Sequence of chain 1.A:
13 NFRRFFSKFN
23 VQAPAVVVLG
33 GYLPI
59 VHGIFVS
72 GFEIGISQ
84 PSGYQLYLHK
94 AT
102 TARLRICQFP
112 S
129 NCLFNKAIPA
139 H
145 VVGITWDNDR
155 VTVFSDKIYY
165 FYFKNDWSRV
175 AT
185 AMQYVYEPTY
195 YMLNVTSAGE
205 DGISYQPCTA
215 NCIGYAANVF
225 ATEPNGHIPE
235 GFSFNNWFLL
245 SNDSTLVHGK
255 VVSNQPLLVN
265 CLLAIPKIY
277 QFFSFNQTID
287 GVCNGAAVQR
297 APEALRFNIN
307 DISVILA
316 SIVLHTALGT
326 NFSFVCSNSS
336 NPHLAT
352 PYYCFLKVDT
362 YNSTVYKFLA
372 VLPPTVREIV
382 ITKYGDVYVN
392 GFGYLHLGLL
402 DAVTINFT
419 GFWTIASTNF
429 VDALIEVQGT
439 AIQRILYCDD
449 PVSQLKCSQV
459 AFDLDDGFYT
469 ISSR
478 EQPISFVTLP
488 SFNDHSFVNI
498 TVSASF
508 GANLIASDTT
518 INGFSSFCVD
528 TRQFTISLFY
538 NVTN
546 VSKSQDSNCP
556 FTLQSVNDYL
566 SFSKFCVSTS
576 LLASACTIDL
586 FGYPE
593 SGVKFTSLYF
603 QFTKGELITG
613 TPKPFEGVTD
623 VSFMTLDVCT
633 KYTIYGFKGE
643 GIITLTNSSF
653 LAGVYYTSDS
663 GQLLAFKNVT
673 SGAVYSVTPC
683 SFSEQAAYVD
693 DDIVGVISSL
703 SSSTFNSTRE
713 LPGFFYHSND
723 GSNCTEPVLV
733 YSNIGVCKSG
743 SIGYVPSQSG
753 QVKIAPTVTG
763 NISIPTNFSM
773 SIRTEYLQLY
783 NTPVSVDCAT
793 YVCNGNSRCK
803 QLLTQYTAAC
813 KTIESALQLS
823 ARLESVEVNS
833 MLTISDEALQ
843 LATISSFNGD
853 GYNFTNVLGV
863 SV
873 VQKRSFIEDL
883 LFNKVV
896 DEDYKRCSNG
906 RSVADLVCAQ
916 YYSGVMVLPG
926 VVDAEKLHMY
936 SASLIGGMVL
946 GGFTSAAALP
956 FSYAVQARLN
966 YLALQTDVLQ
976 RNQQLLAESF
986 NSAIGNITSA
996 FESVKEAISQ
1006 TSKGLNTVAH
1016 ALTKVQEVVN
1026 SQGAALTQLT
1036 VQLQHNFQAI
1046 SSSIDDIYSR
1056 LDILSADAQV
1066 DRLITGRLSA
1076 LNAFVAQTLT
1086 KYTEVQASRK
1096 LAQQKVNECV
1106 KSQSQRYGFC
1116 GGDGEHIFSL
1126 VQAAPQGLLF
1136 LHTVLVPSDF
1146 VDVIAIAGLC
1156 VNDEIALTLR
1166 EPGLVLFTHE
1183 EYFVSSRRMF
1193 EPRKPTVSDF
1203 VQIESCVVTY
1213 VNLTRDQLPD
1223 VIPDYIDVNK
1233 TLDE

Binding-site contacts:
Ligand atom C7 contacts residue ASP360 of chain 1.A at 3.9 Å.
Ligand atom N2 contacts residue GLY324 of chain 1.A at 3.9 Å.
Ligand atom C5 contacts residue HIS320 of chain 1.A at 3.7 Å.
Ligand atom O7 contacts residue TYR362 of chain 1.A at 3.6 Å.
Ligand atom C7 contacts residue GLY324 of chain 1.A at 4.1 Å.
Ligand atom C8 contacts residue THR361 of chain 1.A at 3.8 Å.
Ligand atom C8 contacts residue ASP360 of chain 1.A at 3.4 Å.
Ligand atom C8 contacts residue ASN326 of chain 1.A at 4.1 Å.
Ligand atom C3 contacts residue TYR362 of chain 1.A at 3.9 Å (hydrophobic).
Ligand atom C8 contacts residue GLY324 of chain 1.A at 3.2 Å.
Ligand atom C7 contacts residue TYR362 of chain 1.A at 3.5 Å (hydrophobic).
Ligand atom C8 contacts residue PHE278 of chain 1.A at 4.2 Å (hydrophobic).
Ligand atom C4 contacts residue ASN326 of chain 1.A at 4.3 Å.
Ligand atom O7 contacts residue ASN326 of chain 1.A at 4.0 Å.
Ligand atom C6 contacts residue HIS320 of chain 1.A at 3.7 Å.
Ligand atom N2 contacts residue ASN326 of chain 1.A at 2.8 Å (h-bond).
Ligand atom C1 contacts residue ASN326 of chain 1.A at 1.4 Å.
Ligand atom C5 contacts residue ASN326 of chain 1.A at 3.7 Å.
Ligand atom O5 contacts residue ASN326 of chain 1.A at 2.4 Å (h-bond).
Ligand atom N2 contacts residue TYR362 of chain 1.A at 3.6 Å.
Ligand atom C3 contacts residue ASN326 of chain 1.A at 3.8 Å.
Ligand atom O5 contacts residue HIS320 of chain 1.A at 3.2 Å.
Ligand atom C2 contacts residue TYR362 of chain 1.A at 4.4 Å (hydrophobic).
Ligand atom O7 contacts residue ASP360 of chain 1.A at 3.7 Å.
Ligand atom C2 contacts residue ASN326 of chain 1.A at 2.4 Å.
Ligand atom C1 contacts residue HIS320 of chain 1.A at 3.7 Å.
Ligand atom C8 contacts residue TYR362 of chain 1.A at 3.8 Å (hydrophobic).
Ligand atom O3 contacts residue TYR362 of chain 1.A at 3.6 Å (h-bond).
Ligand atom C7 contacts residue ASN326 of chain 1.A at 3.4 Å.

The protein below binds the small molecule below.
Small molecule (SMILES): CC(=O)N[C@H]1[C@H](O[C@H]2[C@H](O)[C@@H](NC(C)=O)CO[C@@H]2CO)O[C@H](CO)[C@@H](O)[C@@H]1O